Sequence of chain 2.A:
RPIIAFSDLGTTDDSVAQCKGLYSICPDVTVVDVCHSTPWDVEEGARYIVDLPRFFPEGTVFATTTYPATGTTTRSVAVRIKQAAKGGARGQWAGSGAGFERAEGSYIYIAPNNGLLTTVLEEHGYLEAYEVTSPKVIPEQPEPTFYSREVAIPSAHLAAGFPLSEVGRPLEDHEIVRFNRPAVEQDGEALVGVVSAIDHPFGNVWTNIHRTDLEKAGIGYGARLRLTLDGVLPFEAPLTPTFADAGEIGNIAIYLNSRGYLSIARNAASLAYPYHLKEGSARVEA

Binding-site contacts:
Ligand atom SD contacts residue THR155 of chain 2.A at 3.7 Å.
Ligand atom OXT contacts residue PHE156 of chain 2.A at 4.3 Å.
Ligand atom CE contacts residue PHE254 of chain 2.B at 4.1 Å (hydrophobic).
Ligand atom N contacts residue TRP217 of chain 2.B at 4.2 Å.
Ligand atom C contacts residue SER23 of chain 2.A at 4.0 Å.
Ligand atom CE contacts residue ASN215 of chain 2.B at 4.1 Å.
Ligand atom CA contacts residue ASP210 of chain 2.B at 3.5 Å.
Ligand atom OXT contacts residue TRP217 of chain 2.B at 4.1 Å.
Ligand atom C contacts residue ASP210 of chain 2.B at 4.3 Å.
Ligand atom CB contacts residue LEU17 of chain 2.A at 4.0 Å (hydrophobic).
Ligand atom O contacts residue ARG270 of chain 2.B at 2.5 Å (salt-bridge).
Ligand atom SD contacts residue PHE213 of chain 2.B at 3.5 Å.
Ligand atom CA contacts residue ASP21 of chain 2.A at 4.4 Å.
Ligand atom CE contacts residue THR155 of chain 2.A at 3.5 Å.
Ligand atom CA contacts residue TRP217 of chain 2.B at 4.3 Å (hydrophobic).
Ligand atom OXT contacts residue SER269 of chain 2.B at 2.6 Å (h-bond).
Ligand atom CG contacts residue THR155 of chain 2.A at 3.8 Å.
Ligand atom OXT contacts residue ARG270 of chain 2.B at 4.2 Å.
Ligand atom CG contacts residue LEU17 of chain 2.A at 4.1 Å (hydrophobic).
Ligand atom CB contacts residue SER23 of chain 2.A at 3.4 Å.
Ligand atom N contacts residue ASP210 of chain 2.B at 2.8 Å (salt-bridge).
Ligand atom O contacts residue SER269 of chain 2.B at 3.5 Å (h-bond).
Ligand atom O contacts residue ASP21 of chain 2.A at 3.8 Å.
Ligand atom CE contacts residue ASP210 of chain 2.B at 3.6 Å.
Ligand atom C contacts residue TRP217 of chain 2.B at 3.8 Å (hydrophobic).
Ligand atom SD contacts residue 5FD1 of chain 2.D at 3.5 Å.
Ligand atom N contacts residue ASP21 of chain 2.A at 3.1 Å (salt-bridge).
Ligand atom C contacts residue ARG270 of chain 2.B at 3.6 Å.
Ligand atom C contacts residue SER269 of chain 2.B at 3.5 Å.
Ligand atom O contacts residue SER23 of chain 2.A at 3.6 Å (h-bond).
Ligand atom CA contacts residue SER23 of chain 2.A at 3.7 Å.
Ligand atom N contacts residue SER23 of chain 2.A at 3.1 Å (h-bond).
Ligand atom CB contacts residue PHE156 of chain 2.A at 4.3 Å (hydrophobic).
Ligand atom O contacts residue TRP217 of chain 2.B at 3.6 Å.
Ligand atom CG contacts residue 5FD1 of chain 2.D at 4.0 Å.
Ligand atom CG contacts residue PHE156 of chain 2.A at 4.0 Å (hydrophobic).
Ligand atom CE contacts residue PHE213 of chain 2.B at 4.4 Å (hydrophobic).
Ligand atom CB contacts residue PHE213 of chain 2.B at 4.3 Å (hydrophobic).
Ligand atom CE contacts residue 5FD1 of chain 2.D at 3.9 Å.

This small molecule binds to this protein.
Small molecule (SMILES): CSCC[C@H](N)C(=O)O

Sequence of chain 2.B:
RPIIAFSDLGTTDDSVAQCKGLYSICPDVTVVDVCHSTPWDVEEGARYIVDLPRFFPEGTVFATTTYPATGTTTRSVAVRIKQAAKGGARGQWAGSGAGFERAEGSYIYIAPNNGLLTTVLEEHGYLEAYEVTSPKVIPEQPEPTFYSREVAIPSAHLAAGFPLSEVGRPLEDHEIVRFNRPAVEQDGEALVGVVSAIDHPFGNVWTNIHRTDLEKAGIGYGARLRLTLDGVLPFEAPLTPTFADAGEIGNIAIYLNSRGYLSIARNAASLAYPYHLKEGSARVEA